Binding-site contacts:
Ligand atom C7 contacts residue ASP81 of chain 1.A at 3.8 Å.
Ligand atom N2 contacts residue TYR79 of chain 1.A at 3.8 Å.
Ligand atom C contacts residue PHE194 of chain 1.A at 3.6 Å (hydrophobic).
Ligand atom C2 contacts residue ASP219 of chain 1.A at 3.7 Å.
Ligand atom C10 contacts residue TYR226 of chain 1.A at 3.7 Å (hydrophobic).
Ligand atom N1 contacts residue ASP35 of chain 1.A at 2.8 Å (salt-bridge).
Ligand atom N3 contacts residue ASP81 of chain 1.A at 3.5 Å (salt-bridge).
Ligand atom N contacts residue GLY37 of chain 1.A at 3.3 Å (h-bond).
Ligand atom C10 contacts residue ILE300 of chain 1.A at 4.1 Å (hydrophobic).
Ligand atom C contacts residue ILE217 of chain 1.A at 4.2 Å (hydrophobic).
Ligand atom N5 contacts residue THR222 of chain 1.A at 3.8 Å.
Ligand atom N3 contacts residue TYR79 of chain 1.A at 3.0 Å.
Ligand atom C4 contacts residue THR222 of chain 1.A at 4.2 Å.
Ligand atom C8 contacts residue ASP81 of chain 1.A at 4.0 Å.
Ligand atom C11 contacts residue THR222 of chain 1.A at 3.9 Å.
Ligand atom N1 contacts residue THR222 of chain 1.A at 3.9 Å.
Ligand atom C3 contacts residue THR222 of chain 1.A at 3.9 Å.
Ligand atom N1 contacts residue GLY37 of chain 1.A at 3.9 Å.
Ligand atom C4 contacts residue ASP219 of chain 1.A at 4.1 Å.
Ligand atom N4 contacts residue ASP81 of chain 1.A at 3.3 Å (salt-bridge).
Ligand atom C1 contacts residue ILE217 of chain 1.A at 4.2 Å (hydrophobic).
Ligand atom C5 contacts residue THR222 of chain 1.A at 2.8 Å.
Ligand atom N1 contacts residue GLY221 of chain 1.A at 3.9 Å.
Ligand atom C2 contacts residue GLY37 of chain 1.A at 3.9 Å.
Ligand atom N1 contacts residue ASP219 of chain 1.A at 2.8 Å (salt-bridge).
Ligand atom N contacts residue ASP219 of chain 1.A at 3.1 Å (salt-bridge).
Ligand atom C1 contacts residue ILE304 of chain 1.A at 4.2 Å (hydrophobic).
Ligand atom C9 contacts residue ILE300 of chain 1.A at 3.8 Å (hydrophobic).
Ligand atom C3 contacts residue GLY37 of chain 1.A at 4.2 Å.
Ligand atom C5 contacts residue ASP219 of chain 1.A at 4.2 Å.
Ligand atom N contacts residue ASP35 of chain 1.A at 3.7 Å.
Ligand atom C2 contacts residue ILE217 of chain 1.A at 4.2 Å (hydrophobic).
Ligand atom C11 contacts residue TYR226 of chain 1.A at 4.0 Å (hydrophobic).
Ligand atom C6 contacts residue THR222 of chain 1.A at 3.8 Å.
Ligand atom C3 contacts residue ASP219 of chain 1.A at 2.9 Å.
Ligand atom C contacts residue ILE302 of chain 1.A at 4.2 Å (hydrophobic).
Ligand atom C2 contacts residue PHE194 of chain 1.A at 4.1 Å (hydrophobic).
Ligand atom C11 contacts residue ILE304 of chain 1.A at 4.1 Å (hydrophobic).
Ligand atom N4 contacts residue TYR79 of chain 1.A at 3.8 Å.
Ligand atom C6 contacts residue ILE304 of chain 1.A at 4.0 Å (hydrophobic).

A small-molecule ligand and the protein it binds are described below.
Small molecule (SMILES): CCC[C@@H](NN)c1nnnn1Cc1ccccc1

Sequence of chain 1.A:
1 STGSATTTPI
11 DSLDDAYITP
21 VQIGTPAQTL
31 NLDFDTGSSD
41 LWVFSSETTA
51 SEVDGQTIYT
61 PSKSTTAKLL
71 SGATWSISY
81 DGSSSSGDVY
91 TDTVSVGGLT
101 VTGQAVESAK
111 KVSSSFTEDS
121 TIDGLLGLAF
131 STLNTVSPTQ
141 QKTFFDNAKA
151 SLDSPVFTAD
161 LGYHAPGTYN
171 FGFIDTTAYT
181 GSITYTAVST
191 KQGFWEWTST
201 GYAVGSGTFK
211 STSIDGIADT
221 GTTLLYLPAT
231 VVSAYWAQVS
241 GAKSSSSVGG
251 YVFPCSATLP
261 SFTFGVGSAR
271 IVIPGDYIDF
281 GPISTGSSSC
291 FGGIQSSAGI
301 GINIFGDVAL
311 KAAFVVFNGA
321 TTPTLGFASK